Sequence of chain 1.B:
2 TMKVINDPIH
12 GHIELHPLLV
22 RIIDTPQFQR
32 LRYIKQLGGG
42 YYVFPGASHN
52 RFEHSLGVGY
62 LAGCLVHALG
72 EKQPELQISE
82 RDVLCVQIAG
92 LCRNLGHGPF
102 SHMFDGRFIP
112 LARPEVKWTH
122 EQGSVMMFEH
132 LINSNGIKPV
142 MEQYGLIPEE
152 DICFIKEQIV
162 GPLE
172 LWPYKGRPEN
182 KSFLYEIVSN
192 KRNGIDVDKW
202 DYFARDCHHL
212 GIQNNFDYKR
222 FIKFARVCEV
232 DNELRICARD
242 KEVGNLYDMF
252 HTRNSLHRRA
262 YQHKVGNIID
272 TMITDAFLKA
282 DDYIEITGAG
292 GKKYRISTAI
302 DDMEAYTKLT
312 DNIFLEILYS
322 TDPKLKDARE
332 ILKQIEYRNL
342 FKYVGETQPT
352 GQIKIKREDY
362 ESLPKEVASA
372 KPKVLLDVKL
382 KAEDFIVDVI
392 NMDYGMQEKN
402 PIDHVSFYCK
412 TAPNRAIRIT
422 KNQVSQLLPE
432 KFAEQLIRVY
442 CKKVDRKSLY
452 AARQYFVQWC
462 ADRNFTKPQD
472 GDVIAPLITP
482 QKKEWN

The protein below binds the small molecule below.
Small molecule (SMILES): Nc1nc2c(ncn2[C@H]2C[C@H](O)[C@@H](CO[P](=O)(O)O[P](=O)(O)OP(=O)(O)O)O2)c(=O)[nH]1

Sequence of chain 1.D:
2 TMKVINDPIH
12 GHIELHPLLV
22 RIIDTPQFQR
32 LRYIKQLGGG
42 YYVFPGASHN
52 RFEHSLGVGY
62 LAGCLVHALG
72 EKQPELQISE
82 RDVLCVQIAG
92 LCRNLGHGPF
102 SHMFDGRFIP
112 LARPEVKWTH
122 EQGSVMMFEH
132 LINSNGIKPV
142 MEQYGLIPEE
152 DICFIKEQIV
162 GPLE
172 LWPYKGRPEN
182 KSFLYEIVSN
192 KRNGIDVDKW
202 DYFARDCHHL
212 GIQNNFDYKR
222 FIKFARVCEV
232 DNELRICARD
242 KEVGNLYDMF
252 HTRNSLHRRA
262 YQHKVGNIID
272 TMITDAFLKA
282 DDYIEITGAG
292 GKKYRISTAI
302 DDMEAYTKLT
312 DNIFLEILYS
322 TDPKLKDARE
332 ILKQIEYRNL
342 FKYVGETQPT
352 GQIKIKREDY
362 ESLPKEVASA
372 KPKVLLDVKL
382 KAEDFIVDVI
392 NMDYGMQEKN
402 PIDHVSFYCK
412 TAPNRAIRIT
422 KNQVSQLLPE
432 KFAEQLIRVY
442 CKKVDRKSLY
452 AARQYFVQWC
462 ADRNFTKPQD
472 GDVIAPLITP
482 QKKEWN

Sequence of chain 1.C:
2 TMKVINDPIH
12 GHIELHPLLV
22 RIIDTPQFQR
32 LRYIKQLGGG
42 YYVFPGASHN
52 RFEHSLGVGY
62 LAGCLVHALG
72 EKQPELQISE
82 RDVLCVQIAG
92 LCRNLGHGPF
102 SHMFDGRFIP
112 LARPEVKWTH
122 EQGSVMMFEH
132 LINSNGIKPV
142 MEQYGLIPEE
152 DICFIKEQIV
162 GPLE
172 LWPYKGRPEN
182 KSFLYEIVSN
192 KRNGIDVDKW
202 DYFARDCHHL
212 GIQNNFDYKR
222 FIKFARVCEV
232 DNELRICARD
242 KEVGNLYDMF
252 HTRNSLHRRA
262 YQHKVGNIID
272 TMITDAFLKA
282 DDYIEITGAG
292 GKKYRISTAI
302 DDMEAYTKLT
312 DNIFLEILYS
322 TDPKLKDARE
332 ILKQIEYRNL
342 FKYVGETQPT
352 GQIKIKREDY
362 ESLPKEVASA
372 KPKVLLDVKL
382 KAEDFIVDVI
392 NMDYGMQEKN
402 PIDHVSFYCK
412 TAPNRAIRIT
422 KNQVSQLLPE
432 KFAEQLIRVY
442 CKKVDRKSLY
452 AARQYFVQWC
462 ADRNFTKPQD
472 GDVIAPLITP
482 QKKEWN

Binding-site contacts:
Ligand atom O2B contacts residue DTP1 of chain 1.R at 2.8 Å (h-bond).
Ligand atom O2G contacts residue LYS411 of chain 1.D at 2.7 Å (salt-bridge).
Ligand atom O5' contacts residue ARG339 of chain 1.B at 2.9 Å (salt-bridge).
Ligand atom C3' contacts residue DTP1 of chain 1.R at 3.5 Å.
Ligand atom N7 contacts residue TYR43 of chain 1.B at 3.2 Å (h-bond).
Ligand atom O6 contacts residue GLN30 of chain 1.C at 3.1 Å (h-bond).
Ligand atom C4 contacts residue ARG339 of chain 1.B at 3.3 Å.
Ligand atom N2 contacts residue ARG339 of chain 1.B at 3.4 Å (salt-bridge).
Ligand atom O2A contacts residue MG1 of chain 1.N at 2.0 Å.
Ligand atom C2 contacts residue ARG339 of chain 1.B at 3.3 Å.
Ligand atom N1 contacts residue ASP25 of chain 1.C at 2.8 Å (salt-bridge).
Ligand atom O2G contacts residue LYS343 of chain 1.B at 3.1 Å (salt-bridge).
Ligand atom C6 contacts residue ARG339 of chain 1.B at 3.5 Å.
Ligand atom O6 contacts residue ARG33 of chain 1.C at 3.2 Å (salt-bridge).
Ligand atom O1G contacts residue DTP1 of chain 1.R at 2.8 Å (h-bond).
Ligand atom C5' contacts residue DTP1 of chain 1.R at 3.2 Å.
Ligand atom O1G contacts residue LYS4 of chain 1.C at 3.0 Å (salt-bridge).
Ligand atom O6 contacts residue PHE53 of chain 1.C at 3.5 Å.
Ligand atom C1' contacts residue VAL44 of chain 1.B at 3.5 Å (hydrophobic).
Ligand atom O1G contacts residue MG1 of chain 1.N at 1.6 Å.
Ligand atom C8 contacts residue VAL44 of chain 1.B at 3.1 Å (hydrophobic).
Ligand atom O1A contacts residue ARG339 of chain 1.B at 3.2 Å (salt-bridge).
Ligand atom PG contacts residue MG1 of chain 1.N at 3.0 Å.
Ligand atom PG contacts residue LYS4 of chain 1.C at 3.3 Å.
Ligand atom N2 contacts residue ASP25 of chain 1.C at 2.8 Å (salt-bridge).
Ligand atom C5 contacts residue TYR43 of chain 1.B at 3.5 Å (hydrophobic).
Ligand atom PB contacts residue MG1 of chain 1.N at 3.3 Å.
Ligand atom O3' contacts residue DTP1 of chain 1.R at 2.6 Å (h-bond).
Ligand atom O4' contacts residue ARG339 of chain 1.B at 3.1 Å (salt-bridge).
Ligand atom O2B contacts residue MG1 of chain 1.N at 2.1 Å.
Ligand atom C2' contacts residue VAL5 of chain 1.C at 3.5 Å (hydrophobic).
Ligand atom PA contacts residue MG1 of chain 1.N at 3.4 Å.
Ligand atom O2A contacts residue LYS4 of chain 1.C at 2.9 Å (salt-bridge).
Ligand atom PG contacts residue LYS411 of chain 1.D at 3.5 Å.
Ligand atom N7 contacts residue ARG33 of chain 1.C at 3.2 Å (salt-bridge).
Ligand atom C8 contacts residue TYR43 of chain 1.B at 3.2 Å (hydrophobic).
Ligand atom O3G contacts residue LYS4 of chain 1.C at 2.6 Å (salt-bridge).
Ligand atom O2A contacts residue DTP1 of chain 1.R at 2.7 Å (h-bond).
Ligand atom N3 contacts residue ARG339 of chain 1.B at 3.3 Å (salt-bridge).
Ligand atom O1G contacts residue LYS411 of chain 1.D at 3.1 Å (salt-bridge).